Binding-site contacts:
Ligand atom O7 contacts residue ASN230 of chain 3.A at 4.2 Å.
Ligand atom O5 contacts residue GLU231 of chain 3.A at 4.3 Å.
Ligand atom C4 contacts residue ASN230 of chain 3.A at 4.2 Å.
Ligand atom O5 contacts residue TYR234 of chain 3.A at 3.4 Å.
Ligand atom C2 contacts residue ASN230 of chain 3.A at 2.4 Å.
Ligand atom N2 contacts residue ASN230 of chain 3.A at 2.8 Å (h-bond).
Ligand atom C1 contacts residue ASN230 of chain 3.A at 1.4 Å.
Ligand atom C7 contacts residue LEU227 of chain 3.A at 3.9 Å (hydrophobic).
Ligand atom C5 contacts residue TYR234 of chain 3.A at 3.8 Å (hydrophobic).
Ligand atom O7 contacts residue THR189 of chain 3.A at 4.2 Å.
Ligand atom C8 contacts residue THR190 of chain 3.A at 3.5 Å.
Ligand atom O7 contacts residue LEU227 of chain 3.A at 3.6 Å.
Ligand atom C6 contacts residue GLU231 of chain 3.A at 4.4 Å.
Ligand atom C3 contacts residue ASN230 of chain 3.A at 3.7 Å.
Ligand atom O6 contacts residue GLU231 of chain 3.A at 3.2 Å (salt-bridge).
Ligand atom C1 contacts residue TYR234 of chain 3.A at 3.6 Å (hydrophobic).
Ligand atom C8 contacts residue LEU227 of chain 3.A at 3.8 Å (hydrophobic).
Ligand atom O5 contacts residue ASN230 of chain 3.A at 2.4 Å (h-bond).
Ligand atom C5 contacts residue ASN230 of chain 3.A at 3.6 Å.
Ligand atom C6 contacts residue TYR234 of chain 3.A at 3.9 Å (hydrophobic).
Ligand atom C7 contacts residue ASN230 of chain 3.A at 3.7 Å.

The small molecule below binds the protein below.
Small molecule (SMILES): CC(=O)N[C@@H]1[C@@H](O)[C@H](O)[C@@H](CO)O[C@H]1O

Sequence of chain 3.A:
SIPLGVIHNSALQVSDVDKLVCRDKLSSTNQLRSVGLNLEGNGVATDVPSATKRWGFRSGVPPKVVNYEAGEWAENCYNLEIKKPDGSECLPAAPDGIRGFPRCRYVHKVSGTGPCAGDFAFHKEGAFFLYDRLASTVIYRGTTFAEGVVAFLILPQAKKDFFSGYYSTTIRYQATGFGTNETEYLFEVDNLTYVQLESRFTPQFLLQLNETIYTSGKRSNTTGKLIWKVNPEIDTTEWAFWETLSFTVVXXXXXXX